Binding-site contacts:
Ligand atom O contacts residue LYS54 of chain 1.A at 3.2 Å (salt-bridge).
Ligand atom N contacts residue ASN180 of chain 1.A at 2.9 Å (h-bond).
Ligand atom CB contacts residue VAL51 of chain 1.A at 3.6 Å (hydrophobic).
Ligand atom CB contacts residue GLU187 of chain 1.A at 3.2 Å.
Ligand atom O contacts residue ASN231 of chain 1.A at 2.9 Å (h-bond).
Ligand atom NE contacts residue ASN55 of chain 1.A at 2.9 Å (h-bond).
Ligand atom O3P contacts residue ARG134 of chain 1.A at 2.8 Å (salt-bridge).
Ligand atom O1P contacts residue LYS54 of chain 1.A at 2.7 Å (salt-bridge).
Ligand atom CA contacts residue ASN55 of chain 1.A at 3.4 Å.
Ligand atom N contacts residue ASN231 of chain 1.A at 3.0 Å (h-bond).
Ligand atom CB contacts residue TRP235 of chain 1.A at 3.4 Å (hydrophobic).
Ligand atom N contacts residue LEU179 of chain 1.A at 3.6 Å.
Ligand atom N contacts residue GLU19 of chain 1.A at 3.0 Å (salt-bridge).
Ligand atom CB contacts residue ASN180 of chain 1.A at 3.3 Å.
Ligand atom O2P contacts residue ARG61 of chain 1.A at 2.9 Å (salt-bridge).
Ligand atom N contacts residue VAL51 of chain 1.A at 3.5 Å.
Ligand atom O2P contacts residue ARG134 of chain 1.A at 2.8 Å (salt-bridge).
Ligand atom O contacts residue LYS54 of chain 1.A at 3.4 Å.
Ligand atom CG2 contacts residue P6Z1 of chain 1.D at 3.5 Å.
Ligand atom CA contacts residue P6Z1 of chain 1.D at 3.5 Å.
Ligand atom O1P contacts residue ARG61 of chain 1.A at 2.9 Å (salt-bridge).
Ligand atom CB contacts residue GLU19 of chain 1.A at 3.5 Å.
Ligand atom CG1 contacts residue LEU179 of chain 1.A at 3.6 Å (hydrophobic).
Ligand atom O contacts residue ASN55 of chain 1.A at 3.0 Å (h-bond).
Ligand atom C contacts residue ASN55 of chain 1.A at 3.5 Å.
Ligand atom NH2 contacts residue ASN55 of chain 1.A at 3.7 Å.
Ligand atom CD contacts residue ASN55 of chain 1.A at 3.6 Å.
Ligand atom O contacts residue VAL183 of chain 1.A at 3.5 Å.
Ligand atom O contacts residue P6Z1 of chain 1.D at 3.3 Å (h-bond).
Ligand atom O3P contacts residue LYS54 of chain 1.A at 3.6 Å.
Ligand atom CG contacts residue ASN55 of chain 1.A at 3.3 Å.
Ligand atom N contacts residue LEU234 of chain 1.A at 3.3 Å.
Ligand atom NH1 contacts residue GLY58 of chain 1.A at 3.6 Å.
Ligand atom O3P contacts residue TYR135 of chain 1.A at 2.5 Å (h-bond).
Ligand atom OG contacts residue GLU19 of chain 1.A at 2.7 Å (salt-bridge).
Ligand atom C contacts residue ASN180 of chain 1.A at 3.6 Å.
Ligand atom CB contacts residue ASN55 of chain 1.A at 3.4 Å.
Ligand atom CA contacts residue LEU234 of chain 1.A at 3.7 Å (hydrophobic).
Ligand atom O contacts residue GLU187 of chain 1.A at 3.1 Å (salt-bridge).
Ligand atom CA contacts residue ASN180 of chain 1.A at 3.4 Å.

This small molecule binds to this protein.
Small molecule (SMILES): CC[C@H](C)[C@H](NC(=O)[C@H](COP(=O)(O)O)NC(=O)CNC(=O)[C@H](C)N)C(=O)N1CCC[C@H]1C(=O)NCC(=O)N[C@@H](CCCN=C(N)N)C(=O)N[C@@H](C)C(=O)N[C@@H](CO)C(=O)O

Sequence of chain 1.A:
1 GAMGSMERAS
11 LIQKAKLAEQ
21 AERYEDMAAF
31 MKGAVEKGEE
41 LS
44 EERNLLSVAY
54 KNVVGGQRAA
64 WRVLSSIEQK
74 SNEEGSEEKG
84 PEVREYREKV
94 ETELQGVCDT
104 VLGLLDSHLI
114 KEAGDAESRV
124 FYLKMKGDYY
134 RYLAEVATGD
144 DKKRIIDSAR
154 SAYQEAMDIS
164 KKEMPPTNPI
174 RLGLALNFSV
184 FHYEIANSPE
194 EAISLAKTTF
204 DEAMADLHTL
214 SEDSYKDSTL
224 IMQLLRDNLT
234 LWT